Sequence of chain 1.A:
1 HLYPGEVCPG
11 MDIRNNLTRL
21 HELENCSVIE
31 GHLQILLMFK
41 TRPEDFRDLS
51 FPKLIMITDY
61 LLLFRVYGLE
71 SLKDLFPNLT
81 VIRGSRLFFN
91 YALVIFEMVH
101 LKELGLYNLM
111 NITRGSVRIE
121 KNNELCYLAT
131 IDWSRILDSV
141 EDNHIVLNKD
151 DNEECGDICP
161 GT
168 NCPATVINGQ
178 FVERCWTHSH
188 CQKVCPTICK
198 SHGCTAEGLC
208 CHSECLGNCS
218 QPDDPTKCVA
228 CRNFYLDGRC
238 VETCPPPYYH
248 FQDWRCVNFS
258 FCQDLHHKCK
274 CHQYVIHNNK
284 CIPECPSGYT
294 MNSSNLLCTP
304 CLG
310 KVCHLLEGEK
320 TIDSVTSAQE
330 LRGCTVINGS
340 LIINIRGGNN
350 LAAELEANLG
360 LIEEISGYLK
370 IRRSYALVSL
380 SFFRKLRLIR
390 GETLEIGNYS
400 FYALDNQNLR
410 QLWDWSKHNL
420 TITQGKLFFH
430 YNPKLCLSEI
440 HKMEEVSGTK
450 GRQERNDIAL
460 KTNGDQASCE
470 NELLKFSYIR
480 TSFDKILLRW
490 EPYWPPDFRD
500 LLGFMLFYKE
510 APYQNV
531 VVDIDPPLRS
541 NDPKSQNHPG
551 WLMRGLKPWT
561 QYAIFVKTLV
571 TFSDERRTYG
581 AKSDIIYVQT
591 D

A protein and the small-molecule ligand that binds it are described below.
Small molecule (SMILES): CC(=O)N[C@H]1[C@H](O[C@H]2[C@H](O)[C@@H](NC(C)=O)CO[C@@H]2CO)O[C@H](CO)[C@@H](O[C@@H]2O[C@H](CO)[C@@H](O)[C@H](O)[C@@H]2O)[C@@H]1O

Binding-site contacts:
Ligand atom C6 contacts residue ARG229 of chain 1.A at 3.9 Å.
Ligand atom O5 contacts residue THR113 of chain 1.A at 4.4 Å.
Ligand atom C3 contacts residue ASN111 of chain 1.A at 3.8 Å.
Ligand atom C7 contacts residue ASN111 of chain 1.A at 3.6 Å.
Ligand atom O7 contacts residue LYS197 of chain 1.A at 4.5 Å.
Ligand atom C2 contacts residue ASN111 of chain 1.A at 2.5 Å.
Ligand atom C7 contacts residue ASP138 of chain 1.A at 3.7 Å.
Ligand atom O7 contacts residue ARG135 of chain 1.A at 4.4 Å.
Ligand atom C4 contacts residue ASN111 of chain 1.A at 4.2 Å.
Ligand atom C5 contacts residue ASN111 of chain 1.A at 3.6 Å.
Ligand atom C7 contacts residue ILE136 of chain 1.A at 4.3 Å (hydrophobic).
Ligand atom N2 contacts residue ILE136 of chain 1.A at 4.2 Å.
Ligand atom C8 contacts residue ILE136 of chain 1.A at 3.5 Å (hydrophobic).
Ligand atom O6 contacts residue ARG229 of chain 1.A at 3.0 Å (salt-bridge).
Ligand atom C8 contacts residue LEU137 of chain 1.A at 3.7 Å (hydrophobic).
Ligand atom O5 contacts residue ASN111 of chain 1.A at 2.3 Å (h-bond).
Ligand atom O5 contacts residue LEU213 of chain 1.A at 3.9 Å.
Ligand atom C1 contacts residue THR113 of chain 1.A at 4.4 Å.
Ligand atom O3 contacts residue ASP138 of chain 1.A at 3.9 Å.
Ligand atom O7 contacts residue ASN111 of chain 1.A at 4.2 Å.
Ligand atom C8 contacts residue ASN111 of chain 1.A at 3.9 Å.
Ligand atom C8 contacts residue ARG135 of chain 1.A at 3.5 Å.
Ligand atom O7 contacts residue ASP138 of chain 1.A at 4.4 Å.
Ligand atom C6 contacts residue LEU213 of chain 1.A at 4.4 Å (hydrophobic).
Ligand atom C8 contacts residue ASP138 of chain 1.A at 3.4 Å.
Ligand atom N2 contacts residue ASN111 of chain 1.A at 2.9 Å (h-bond).
Ligand atom C1 contacts residue ASN111 of chain 1.A at 1.4 Å.
Ligand atom C8 contacts residue SER134 of chain 1.A at 3.9 Å.
Ligand atom N2 contacts residue ASP138 of chain 1.A at 3.8 Å.
Ligand atom C7 contacts residue ARG135 of chain 1.A at 4.3 Å.
Ligand atom C3 contacts residue ASP138 of chain 1.A at 4.2 Å.